A protein and the small-molecule ligand that binds it are described below.
Small molecule (SMILES): CC(=O)N[C@@H]1[C@@H](O)[C@H](O)[C@@H](CO)O[C@H]1O

Sequence of chain 16.D:
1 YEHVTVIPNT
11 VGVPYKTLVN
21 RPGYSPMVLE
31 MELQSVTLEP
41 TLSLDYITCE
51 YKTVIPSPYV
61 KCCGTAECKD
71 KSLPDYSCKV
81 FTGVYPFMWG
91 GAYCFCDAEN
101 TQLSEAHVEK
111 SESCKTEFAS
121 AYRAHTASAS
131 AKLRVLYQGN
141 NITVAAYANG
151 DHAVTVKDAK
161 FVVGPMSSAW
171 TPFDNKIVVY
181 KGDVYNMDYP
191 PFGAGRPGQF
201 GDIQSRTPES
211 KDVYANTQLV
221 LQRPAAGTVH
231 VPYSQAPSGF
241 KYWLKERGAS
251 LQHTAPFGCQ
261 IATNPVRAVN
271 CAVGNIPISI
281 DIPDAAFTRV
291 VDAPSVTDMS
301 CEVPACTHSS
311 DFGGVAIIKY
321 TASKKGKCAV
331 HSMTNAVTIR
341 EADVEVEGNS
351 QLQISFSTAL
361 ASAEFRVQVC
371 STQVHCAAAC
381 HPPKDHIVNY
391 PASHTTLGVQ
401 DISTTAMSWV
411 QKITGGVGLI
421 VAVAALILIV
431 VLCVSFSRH

Binding-site contacts:
Ligand atom C2 contacts residue ASN259 of chain 16.E at 2.4 Å.
Ligand atom O6 contacts residue THR116 of chain 16.D at 3.2 Å (h-bond).
Ligand atom O5 contacts residue ASN259 of chain 16.E at 2.3 Å (h-bond).
Ligand atom C6 contacts residue THR116 of chain 16.D at 4.5 Å.
Ligand atom C5 contacts residue ASN259 of chain 16.E at 3.6 Å.
Ligand atom O6 contacts residue LYS115 of chain 16.D at 3.5 Å (salt-bridge).
Ligand atom O6 contacts residue ASN259 of chain 16.E at 4.4 Å.
Ligand atom N2 contacts residue ASN259 of chain 16.E at 3.0 Å (h-bond).
Ligand atom O7 contacts residue LYS181 of chain 16.D at 4.3 Å.
Ligand atom C7 contacts residue ASN259 of chain 16.E at 3.1 Å.
Ligand atom C4 contacts residue ASN259 of chain 16.E at 4.1 Å.
Ligand atom O7 contacts residue ASN259 of chain 16.E at 2.7 Å (h-bond).
Ligand atom C1 contacts residue ASN259 of chain 16.E at 1.4 Å.
Ligand atom C8 contacts residue ASN259 of chain 16.E at 4.4 Å.
Ligand atom C6 contacts residue LYS115 of chain 16.D at 4.3 Å.
Ligand atom O5 contacts residue THR116 of chain 16.D at 3.8 Å.
Ligand atom O7 contacts residue GLU117 of chain 16.D at 4.3 Å.
Ligand atom C3 contacts residue ASN259 of chain 16.E at 3.7 Å.

Sequence of chain 16.E:
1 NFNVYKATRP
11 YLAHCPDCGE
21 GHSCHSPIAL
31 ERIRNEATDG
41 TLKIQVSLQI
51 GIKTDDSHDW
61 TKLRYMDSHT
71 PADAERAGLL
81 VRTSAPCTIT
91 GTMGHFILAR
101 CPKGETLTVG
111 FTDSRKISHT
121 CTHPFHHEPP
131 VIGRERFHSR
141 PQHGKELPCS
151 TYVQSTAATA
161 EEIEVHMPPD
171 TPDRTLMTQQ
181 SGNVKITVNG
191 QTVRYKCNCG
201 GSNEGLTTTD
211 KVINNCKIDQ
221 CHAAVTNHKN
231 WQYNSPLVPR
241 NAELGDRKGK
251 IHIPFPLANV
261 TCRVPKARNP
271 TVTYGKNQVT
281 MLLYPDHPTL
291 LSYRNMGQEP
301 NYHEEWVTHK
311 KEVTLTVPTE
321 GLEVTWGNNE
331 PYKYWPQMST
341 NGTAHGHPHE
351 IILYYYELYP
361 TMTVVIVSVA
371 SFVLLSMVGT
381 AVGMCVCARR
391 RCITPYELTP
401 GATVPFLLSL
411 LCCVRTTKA